The protein below binds the small molecule below.
Small molecule (SMILES): CC(=O)N[C@H]1[C@H](O[C@H]2[C@H](O)[C@@H](NC(C)=O)CO[C@@H]2CO)O[C@H](CO)[C@@H](O)[C@@H]1O

Sequence of chain 1.A:
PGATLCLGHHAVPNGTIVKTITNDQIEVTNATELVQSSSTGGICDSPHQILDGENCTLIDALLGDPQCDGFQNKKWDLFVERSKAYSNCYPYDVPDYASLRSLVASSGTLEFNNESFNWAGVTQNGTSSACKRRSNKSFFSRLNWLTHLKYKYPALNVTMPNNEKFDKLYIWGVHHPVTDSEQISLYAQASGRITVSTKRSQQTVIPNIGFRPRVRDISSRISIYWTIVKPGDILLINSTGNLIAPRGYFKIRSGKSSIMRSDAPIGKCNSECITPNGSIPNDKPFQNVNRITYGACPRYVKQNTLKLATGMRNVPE

Binding-site contacts:
Ligand atom C1 contacts residue ASN279 of chain 1.A at 1.4 Å.
Ligand atom C2 contacts residue VAL291 of chain 1.A at 3.9 Å (hydrophobic).
Ligand atom C3 contacts residue ASN279 of chain 1.A at 3.8 Å.
Ligand atom C2 contacts residue ASN279 of chain 1.A at 2.4 Å.
Ligand atom C8 contacts residue SER39 of chain 1.A at 3.4 Å.
Ligand atom O5 contacts residue ASN292 of chain 1.A at 3.7 Å.
Ligand atom C8 contacts residue VAL291 of chain 1.A at 4.2 Å (hydrophobic).
Ligand atom C5 contacts residue ASN279 of chain 1.A at 3.6 Å.
Ligand atom N2 contacts residue VAL291 of chain 1.A at 3.5 Å (h-bond).
Ligand atom C5 contacts residue VAL291 of chain 1.A at 4.4 Å (hydrophobic).
Ligand atom C7 contacts residue ASN279 of chain 1.A at 3.3 Å.
Ligand atom O5 contacts residue ASN279 of chain 1.A at 2.3 Å (h-bond).
Ligand atom C1 contacts residue VAL291 of chain 1.A at 3.5 Å (hydrophobic).
Ligand atom N2 contacts residue ASN279 of chain 1.A at 3.0 Å (h-bond).
Ligand atom O5 contacts residue VAL291 of chain 1.A at 4.5 Å.
Ligand atom C4 contacts residue ASN279 of chain 1.A at 4.2 Å.
Ligand atom C5 contacts residue ASN292 of chain 1.A at 3.7 Å.
Ligand atom O7 contacts residue ASN279 of chain 1.A at 3.1 Å (h-bond).
Ligand atom C3 contacts residue VAL291 of chain 1.A at 4.2 Å (hydrophobic).
Ligand atom C6 contacts residue ASN292 of chain 1.A at 3.9 Å.
Ligand atom C1 contacts residue ASN292 of chain 1.A at 4.0 Å.
Ligand atom C7 contacts residue VAL291 of chain 1.A at 4.4 Å (hydrophobic).